Binding-site contacts:
Ligand atom C5 contacts residue PHE103 of chain 1.B at 4.3 Å (hydrophobic).
Ligand atom N contacts residue VAL67 of chain 1.B at 4.0 Å.
Ligand atom C6 contacts residue LEU141 of chain 1.B at 3.9 Å (hydrophobic).
Ligand atom C4 contacts residue GLY107 of chain 1.B at 4.4 Å.
Ligand atom C4 contacts residue LEU141 of chain 1.B at 4.2 Å (hydrophobic).
Ligand atom O contacts residue PHE71 of chain 1.B at 2.9 Å.
Ligand atom N contacts residue PHE71 of chain 1.B at 3.7 Å.
Ligand atom C2 contacts residue VAL134 of chain 1.B at 4.5 Å (hydrophobic).
Ligand atom C1 contacts residue VAL67 of chain 1.B at 4.1 Å (hydrophobic).
Ligand atom C6 contacts residue VAL137 of chain 1.B at 4.1 Å (hydrophobic).
Ligand atom C3 contacts residue VAL134 of chain 1.B at 4.3 Å (hydrophobic).
Ligand atom O contacts residue VAL137 of chain 1.B at 4.1 Å.
Ligand atom C5 contacts residue VAL67 of chain 1.B at 4.4 Å (hydrophobic).
Ligand atom C3 contacts residue VAL137 of chain 1.B at 4.4 Å (hydrophobic).
Ligand atom C3 contacts residue PHE103 of chain 1.B at 3.3 Å (hydrophobic).
Ligand atom C6 contacts residue VAL67 of chain 1.B at 3.6 Å (hydrophobic).
Ligand atom C4 contacts residue PHE103 of chain 1.B at 3.5 Å (hydrophobic).
Ligand atom C2 contacts residue VAL137 of chain 1.B at 4.0 Å (hydrophobic).
Ligand atom N contacts residue VAL137 of chain 1.B at 4.2 Å.
Ligand atom C4 contacts residue LEU106 of chain 1.B at 4.0 Å (hydrophobic).
Ligand atom C5 contacts residue LEU141 of chain 1.B at 3.5 Å (hydrophobic).
Ligand atom C1 contacts residue VAL137 of chain 1.B at 3.9 Å (hydrophobic).
Ligand atom C6 contacts residue LEU106 of chain 1.B at 4.0 Å (hydrophobic).
Ligand atom C3 contacts residue ALA138 of chain 1.B at 4.3 Å (hydrophobic).
Ligand atom C5 contacts residue LEU106 of chain 1.B at 3.6 Å (hydrophobic).
Ligand atom C2 contacts residue GLY107 of chain 1.B at 3.9 Å.
Ligand atom N contacts residue LEU110 of chain 1.B at 4.1 Å.
Ligand atom O contacts residue LEU110 of chain 1.B at 3.9 Å.
Ligand atom C3 contacts residue GLY107 of chain 1.B at 3.8 Å.

Sequence of chain 1.B:
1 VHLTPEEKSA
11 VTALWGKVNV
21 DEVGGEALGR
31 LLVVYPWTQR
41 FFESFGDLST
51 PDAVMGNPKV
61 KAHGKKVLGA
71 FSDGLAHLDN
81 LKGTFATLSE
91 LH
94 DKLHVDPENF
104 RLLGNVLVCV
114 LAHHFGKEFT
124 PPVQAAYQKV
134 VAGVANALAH

This small molecule binds to this protein.
Small molecule (SMILES): O=Nc1ccccc1